Binding-site contacts:
Ligand atom NAP contacts residue ASN284 of chain 1.A at 3.7 Å.
Ligand atom O4 contacts residue GLY675 of chain 1.A at 2.8 Å (h-bond).
Ligand atom CAW contacts residue HIS341 of chain 1.A at 3.5 Å.
Ligand atom CAV contacts residue ALA383 of chain 1.A at 3.5 Å (hydrophobic).
Ligand atom C2 contacts residue HIS377 of chain 1.A at 3.4 Å.
Ligand atom C2 contacts residue GLU672 of chain 1.A at 3.8 Å.
Ligand atom CAU contacts residue PHE285 of chain 1.A at 3.6 Å (hydrophobic).
Ligand atom O3 contacts residue SER674 of chain 1.A at 3.0 Å (h-bond).
Ligand atom CAV contacts residue HIS341 of chain 1.A at 3.3 Å.
Ligand atom CAT contacts residue ASN282 of chain 1.A at 3.3 Å.
Ligand atom O3 contacts residue ALA673 of chain 1.A at 3.2 Å (h-bond).
Ligand atom O4 contacts residue SER674 of chain 1.A at 3.6 Å.
Ligand atom CAM contacts residue LEU136 of chain 1.A at 3.7 Å (hydrophobic).
Ligand atom O6 contacts residue VAL455 of chain 1.A at 3.7 Å.
Ligand atom C4 contacts residue GLY675 of chain 1.A at 3.7 Å.
Ligand atom SAO contacts residue LEU136 of chain 1.A at 3.5 Å (h-bond).
Ligand atom C6 contacts residue HIS377 of chain 1.A at 3.5 Å.
Ligand atom O5 contacts residue LEU136 of chain 1.A at 3.7 Å.
Ligand atom CAW contacts residue ALA383 of chain 1.A at 3.4 Å (hydrophobic).
Ligand atom NAL contacts residue HIS377 of chain 1.A at 3.6 Å (h-bond).
Ligand atom C3 contacts residue GLU672 of chain 1.A at 3.3 Å.
Ligand atom O2 contacts residue GLU672 of chain 1.A at 3.1 Å (salt-bridge).
Ligand atom O4 contacts residue ASN484 of chain 1.A at 3.7 Å.
Ligand atom O3 contacts residue GLU672 of chain 1.A at 2.6 Å (salt-bridge).
Ligand atom SAO contacts residue ASP283 of chain 1.A at 3.2 Å (salt-bridge).
Ligand atom NAN contacts residue ASN284 of chain 1.A at 3.6 Å.
Ligand atom CAQ contacts residue THR378 of chain 1.A at 3.8 Å.
Ligand atom C6 contacts residue ASN484 of chain 1.A at 3.3 Å.
Ligand atom O3 contacts residue GLY675 of chain 1.A at 3.1 Å (h-bond).
Ligand atom OAX contacts residue PHE285 of chain 1.A at 3.2 Å (h-bond).
Ligand atom O6 contacts residue LEU139 of chain 1.A at 3.8 Å.
Ligand atom O2 contacts residue TYR573 of chain 1.A at 3.1 Å (h-bond).
Ligand atom CAS contacts residue ASN284 of chain 1.A at 3.6 Å.
Ligand atom CAM contacts residue ASN284 of chain 1.A at 3.4 Å.
Ligand atom CAU contacts residue HIS341 of chain 1.A at 3.5 Å.
Ligand atom NAL contacts residue ASN284 of chain 1.A at 3.6 Å (h-bond).
Ligand atom O5 contacts residue HIS377 of chain 1.A at 3.7 Å.
Ligand atom O6 contacts residue ASN484 of chain 1.A at 2.7 Å (h-bond).
Ligand atom O2 contacts residue ASN284 of chain 1.A at 3.0 Å (h-bond).
Ligand atom O6 contacts residue HIS377 of chain 1.A at 2.7 Å (h-bond).

The protein below binds the small molecule below.
Small molecule (SMILES): OC[C@H]1O[C@@H](NC(=S)N/N=C\c2ccc(O)cc2)[C@H](O)[C@@H](O)[C@@H]1O

Sequence of chain 1.A:
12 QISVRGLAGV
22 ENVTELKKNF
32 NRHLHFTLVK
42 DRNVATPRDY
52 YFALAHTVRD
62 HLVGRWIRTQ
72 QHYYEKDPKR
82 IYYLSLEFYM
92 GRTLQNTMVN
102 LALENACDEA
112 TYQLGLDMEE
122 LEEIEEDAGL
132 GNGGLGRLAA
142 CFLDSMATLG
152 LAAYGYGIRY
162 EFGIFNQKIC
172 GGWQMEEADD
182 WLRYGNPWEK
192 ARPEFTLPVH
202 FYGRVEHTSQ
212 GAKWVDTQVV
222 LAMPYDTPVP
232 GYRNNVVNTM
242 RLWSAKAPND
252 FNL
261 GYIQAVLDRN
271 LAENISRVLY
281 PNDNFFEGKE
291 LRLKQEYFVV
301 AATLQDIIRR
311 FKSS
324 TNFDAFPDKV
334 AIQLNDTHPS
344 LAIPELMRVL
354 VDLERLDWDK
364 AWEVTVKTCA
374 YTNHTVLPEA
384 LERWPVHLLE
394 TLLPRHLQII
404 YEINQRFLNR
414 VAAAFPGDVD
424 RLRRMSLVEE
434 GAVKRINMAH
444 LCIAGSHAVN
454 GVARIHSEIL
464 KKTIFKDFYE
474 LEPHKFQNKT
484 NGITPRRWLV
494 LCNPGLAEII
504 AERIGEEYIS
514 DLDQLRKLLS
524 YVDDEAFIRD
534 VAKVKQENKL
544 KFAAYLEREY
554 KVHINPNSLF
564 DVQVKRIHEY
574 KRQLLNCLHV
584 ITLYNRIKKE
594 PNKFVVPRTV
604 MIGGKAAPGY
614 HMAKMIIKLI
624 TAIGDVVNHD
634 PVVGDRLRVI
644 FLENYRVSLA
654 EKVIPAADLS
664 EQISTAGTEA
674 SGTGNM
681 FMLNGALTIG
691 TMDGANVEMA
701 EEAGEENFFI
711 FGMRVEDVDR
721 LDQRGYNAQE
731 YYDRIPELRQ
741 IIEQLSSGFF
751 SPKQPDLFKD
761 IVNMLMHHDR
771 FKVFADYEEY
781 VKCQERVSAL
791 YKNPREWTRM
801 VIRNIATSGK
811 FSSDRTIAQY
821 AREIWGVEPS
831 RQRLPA